Binding-site contacts:
Ligand atom O4' contacts residue LYS143 of chain 37.E at 4.2 Å.
Ligand atom N3 contacts residue TRP47 of chain 37.E at 3.9 Å.
Ligand atom C1' contacts residue TRP47 of chain 37.E at 4.3 Å (hydrophobic).
Ligand atom O4' contacts residue TRP47 of chain 37.E at 4.0 Å.
Ligand atom N9 contacts residue GLU140 of chain 37.E at 4.1 Å.
Ligand atom N1 contacts residue TRP47 of chain 37.E at 3.8 Å.
Ligand atom C1' contacts residue LYS143 of chain 37.E at 4.0 Å.
Ligand atom C2' contacts residue GLU140 of chain 37.E at 3.5 Å.
Ligand atom O2' contacts residue GLU140 of chain 37.E at 3.0 Å (salt-bridge).
Ligand atom C8 contacts residue LYS143 of chain 37.E at 2.8 Å.
Ligand atom C2' contacts residue LYS143 of chain 37.E at 4.5 Å.
Ligand atom C2 contacts residue TRP47 of chain 37.E at 3.8 Å (hydrophobic).
Ligand atom N7 contacts residue TRP47 of chain 37.E at 4.0 Å.
Ligand atom C8 contacts residue TRP47 of chain 37.E at 4.0 Å (hydrophobic).
Ligand atom N9 contacts residue LYS143 of chain 37.E at 3.8 Å.
Ligand atom O4' contacts residue GLU140 of chain 37.E at 4.1 Å.
Ligand atom C8 contacts residue GLU140 of chain 37.E at 4.1 Å.
Ligand atom OP1 contacts residue LYS45 of chain 48.F at 4.3 Å.
Ligand atom C5 contacts residue TRP47 of chain 37.E at 4.0 Å (hydrophobic).
Ligand atom C4 contacts residue TRP47 of chain 37.E at 3.9 Å (hydrophobic).
Ligand atom C6 contacts residue TRP47 of chain 37.E at 3.9 Å (hydrophobic).
Ligand atom N9 contacts residue TRP47 of chain 37.E at 4.0 Å.
Ligand atom C1' contacts residue GLU140 of chain 37.E at 3.2 Å.
Ligand atom N7 contacts residue LYS143 of chain 37.E at 3.7 Å.
Ligand atom N6 contacts residue TRP47 of chain 37.E at 4.2 Å.

Sequence of chain 37.E:
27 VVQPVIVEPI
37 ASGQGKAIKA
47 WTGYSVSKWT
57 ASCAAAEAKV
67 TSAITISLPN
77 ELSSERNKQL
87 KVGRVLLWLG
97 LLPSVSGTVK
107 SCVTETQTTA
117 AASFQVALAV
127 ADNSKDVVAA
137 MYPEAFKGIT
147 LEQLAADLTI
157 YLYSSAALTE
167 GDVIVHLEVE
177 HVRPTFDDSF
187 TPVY

This protein binds this small molecule.
Small molecule (SMILES): Nc1ncnc2c1ncn2[C@@H]1O[C@H](COP(=O)=O)[C@@H](O[P](=O)(O)OC[C@H]2O[C@@H](n3ccc(=O)[nH]c3=O)[C@H](O)[C@@H]2O)[C@H]1O

Sequence of chain 48.F:
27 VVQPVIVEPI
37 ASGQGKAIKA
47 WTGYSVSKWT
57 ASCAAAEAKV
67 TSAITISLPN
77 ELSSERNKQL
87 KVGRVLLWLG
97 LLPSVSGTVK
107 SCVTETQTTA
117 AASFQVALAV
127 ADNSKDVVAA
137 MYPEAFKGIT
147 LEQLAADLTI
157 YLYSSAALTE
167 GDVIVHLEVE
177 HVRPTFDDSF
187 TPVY